Binding-site contacts:
Ligand atom O2 contacts residue ASP70 of chain 2.B at 2.6 Å (salt-bridge).
Ligand atom C9 contacts residue ALA166 of chain 2.B at 3.6 Å (hydrophobic).
Ligand atom O1B contacts residue ARG37 of chain 2.B at 2.9 Å (salt-bridge).
Ligand atom C1 contacts residue TYR326 of chain 2.B at 3.0 Å (hydrophobic).
Ligand atom C8 contacts residue GLU196 of chain 2.B at 3.6 Å.
Ligand atom O1B contacts residue TYR326 of chain 2.B at 3.4 Å (h-bond).
Ligand atom O1A contacts residue TYR268 of chain 2.B at 3.5 Å (h-bond).
Ligand atom C8 contacts residue ARG212 of chain 2.B at 3.7 Å.
Ligand atom O1A contacts residue ARG212 of chain 2.B at 3.1 Å (salt-bridge).
Ligand atom O10 contacts residue ARG71 of chain 2.B at 2.9 Å (salt-bridge).
Ligand atom C3 contacts residue ARG37 of chain 2.B at 3.8 Å.
Ligand atom O6 contacts residue TYR326 of chain 2.B at 2.8 Å (h-bond).
Ligand atom C3 contacts residue GLU38 of chain 2.B at 3.6 Å.
Ligand atom O9 contacts residue ARG144 of chain 2.B at 3.3 Å (salt-bridge).
Ligand atom C2 contacts residue ASP70 of chain 2.B at 3.6 Å.
Ligand atom O1A contacts residue ARG292 of chain 2.B at 2.9 Å (salt-bridge).
Ligand atom O9 contacts residue GLU196 of chain 2.B at 2.6 Å (salt-bridge).
Ligand atom O8 contacts residue GLU196 of chain 2.B at 2.8 Å (salt-bridge).
Ligand atom O4 contacts residue GLU38 of chain 2.B at 3.1 Å (salt-bridge).
Ligand atom O8 contacts residue GLU197 of chain 2.B at 3.6 Å.
Ligand atom C5 contacts residue ASP70 of chain 2.B at 3.7 Å.
Ligand atom O1B contacts residue ARG292 of chain 2.B at 3.0 Å (salt-bridge).
Ligand atom C3 contacts residue ASP70 of chain 2.B at 3.5 Å.
Ligand atom O6 contacts residue GLU197 of chain 2.B at 3.6 Å.
Ligand atom C4 contacts residue GLU38 of chain 2.B at 3.7 Å.
Ligand atom O10 contacts residue ASP70 of chain 2.B at 3.6 Å.
Ligand atom C11 contacts residue TRP98 of chain 2.B at 3.8 Å (hydrophobic).
Ligand atom C6 contacts residue GLU197 of chain 2.B at 3.5 Å.
Ligand atom C6 contacts residue TYR326 of chain 2.B at 3.6 Å (hydrophobic).
Ligand atom O6 contacts residue ARG212 of chain 2.B at 3.5 Å (salt-bridge).
Ligand atom O9 contacts residue ALA166 of chain 2.B at 3.4 Å.
Ligand atom C3 contacts residue TYR326 of chain 2.B at 3.2 Å (hydrophobic).
Ligand atom O4 contacts residue ASP70 of chain 2.B at 3.6 Å.
Ligand atom C2 contacts residue TYR326 of chain 2.B at 3.1 Å (hydrophobic).
Ligand atom C4 contacts residue TYR326 of chain 2.B at 3.5 Å (hydrophobic).
Ligand atom C9 contacts residue GLU196 of chain 2.B at 3.3 Å.
Ligand atom C1 contacts residue ARG292 of chain 2.B at 3.7 Å.
Ligand atom C9 contacts residue ASN214 of chain 2.B at 3.5 Å.
Ligand atom O1A contacts residue TYR326 of chain 2.B at 3.2 Å (h-bond).
Ligand atom O8 contacts residue ARG212 of chain 2.B at 3.6 Å (salt-bridge).

This small molecule binds to this protein.
Small molecule (SMILES): CC(=O)N[C@H]1[C@H]([C@H](O)[C@H](O)CO)O[C@@](O)(C(=O)O)C[C@@H]1O

Sequence of chain 2.B:
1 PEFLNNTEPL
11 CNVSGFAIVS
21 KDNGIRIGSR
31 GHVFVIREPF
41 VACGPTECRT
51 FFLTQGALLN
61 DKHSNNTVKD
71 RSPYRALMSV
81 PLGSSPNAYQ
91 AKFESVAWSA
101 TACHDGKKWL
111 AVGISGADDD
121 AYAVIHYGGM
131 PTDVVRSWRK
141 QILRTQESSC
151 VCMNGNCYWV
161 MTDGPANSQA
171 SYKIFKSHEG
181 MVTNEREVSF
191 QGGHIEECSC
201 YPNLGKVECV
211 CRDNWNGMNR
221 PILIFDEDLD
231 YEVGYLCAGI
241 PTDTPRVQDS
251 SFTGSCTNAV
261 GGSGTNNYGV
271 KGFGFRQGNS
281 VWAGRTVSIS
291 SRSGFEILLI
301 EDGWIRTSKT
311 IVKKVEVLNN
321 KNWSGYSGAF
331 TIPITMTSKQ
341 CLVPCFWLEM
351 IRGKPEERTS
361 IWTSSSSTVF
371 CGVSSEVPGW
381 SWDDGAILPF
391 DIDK